Sequence of chain 1.A:
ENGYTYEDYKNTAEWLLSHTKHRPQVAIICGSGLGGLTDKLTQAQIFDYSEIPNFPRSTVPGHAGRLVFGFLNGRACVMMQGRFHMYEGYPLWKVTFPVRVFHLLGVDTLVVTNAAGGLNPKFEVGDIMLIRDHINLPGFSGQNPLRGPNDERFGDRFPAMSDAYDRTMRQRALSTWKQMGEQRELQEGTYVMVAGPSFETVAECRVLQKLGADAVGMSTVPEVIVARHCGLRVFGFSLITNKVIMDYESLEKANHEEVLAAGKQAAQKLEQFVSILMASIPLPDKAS

This small molecule binds to this protein.
Small molecule (SMILES): Nc1nc2c(c(=O)[nH]1)CC=N2

Binding-site contacts:
Ligand atom N9 contacts residue VAL217 of chain 1.A at 3.7 Å.
Ligand atom N3 contacts residue PHE200 of chain 1.A at 3.6 Å.
Ligand atom C7 contacts residue THR242 of chain 1.A at 3.5 Å.
Ligand atom N1 contacts residue GLU201 of chain 1.A at 2.6 Å (salt-bridge).
Ligand atom C6 contacts residue GLU201 of chain 1.A at 3.9 Å.
Ligand atom O6 contacts residue ALA255 of chain 1.A at 3.8 Å.
Ligand atom C7 contacts residue ALA117 of chain 1.A at 3.6 Å (hydrophobic).
Ligand atom N2 contacts residue VAL217 of chain 1.A at 3.5 Å.
Ligand atom N2 contacts residue MET219 of chain 1.A at 3.8 Å.
Ligand atom C2 contacts residue PHE200 of chain 1.A at 3.4 Å (hydrophobic).
Ligand atom N2 contacts residue GLU201 of chain 1.A at 2.4 Å (salt-bridge).
Ligand atom N9 contacts residue GLY218 of chain 1.A at 4.0 Å.
Ligand atom C7 contacts residue ASN243 of chain 1.A at 3.2 Å.
Ligand atom C4 contacts residue VAL217 of chain 1.A at 3.3 Å (hydrophobic).
Ligand atom C5 contacts residue PHE200 of chain 1.A at 3.4 Å (hydrophobic).
Ligand atom C5 contacts residue ASN243 of chain 1.A at 3.8 Å.
Ligand atom N3 contacts residue VAL217 of chain 1.A at 3.3 Å (h-bond).
Ligand atom O6 contacts residue GLY118 of chain 1.A at 3.7 Å.
Ligand atom C7 contacts residue GLY118 of chain 1.A at 3.7 Å.
Ligand atom N9 contacts residue ALA117 of chain 1.A at 3.7 Å.
Ligand atom C8 contacts residue ALA117 of chain 1.A at 3.3 Å (hydrophobic).
Ligand atom C2 contacts residue GLU201 of chain 1.A at 2.9 Å.
Ligand atom C6 contacts residue PHE200 of chain 1.A at 3.4 Å (hydrophobic).
Ligand atom C8 contacts residue THR242 of chain 1.A at 3.7 Å.
Ligand atom C5 contacts residue GLY118 of chain 1.A at 3.7 Å.
Ligand atom N9 contacts residue ALA116 of chain 1.A at 3.5 Å (h-bond).
Ligand atom C6 contacts residue ASN243 of chain 1.A at 3.3 Å.
Ligand atom N2 contacts residue VAL195 of chain 1.A at 3.9 Å.
Ligand atom N1 contacts residue VAL217 of chain 1.A at 3.6 Å.
Ligand atom C4 contacts residue PHE200 of chain 1.A at 3.5 Å (hydrophobic).
Ligand atom C5 contacts residue VAL217 of chain 1.A at 4.0 Å (hydrophobic).
Ligand atom N1 contacts residue PHE200 of chain 1.A at 3.2 Å.
Ligand atom N3 contacts residue GLY218 of chain 1.A at 3.7 Å.
Ligand atom O6 contacts residue PHE200 of chain 1.A at 4.0 Å.
Ligand atom N3 contacts residue MET219 of chain 1.A at 3.8 Å.
Ligand atom C8 contacts residue ALA116 of chain 1.A at 3.5 Å (hydrophobic).
Ligand atom O6 contacts residue ASN243 of chain 1.A at 2.2 Å (h-bond).
Ligand atom C6 contacts residue GLY118 of chain 1.A at 3.7 Å.
Ligand atom N2 contacts residue PHE200 of chain 1.A at 3.9 Å.
Ligand atom C2 contacts residue VAL217 of chain 1.A at 3.4 Å (hydrophobic).